Sequence of chain 1.H:
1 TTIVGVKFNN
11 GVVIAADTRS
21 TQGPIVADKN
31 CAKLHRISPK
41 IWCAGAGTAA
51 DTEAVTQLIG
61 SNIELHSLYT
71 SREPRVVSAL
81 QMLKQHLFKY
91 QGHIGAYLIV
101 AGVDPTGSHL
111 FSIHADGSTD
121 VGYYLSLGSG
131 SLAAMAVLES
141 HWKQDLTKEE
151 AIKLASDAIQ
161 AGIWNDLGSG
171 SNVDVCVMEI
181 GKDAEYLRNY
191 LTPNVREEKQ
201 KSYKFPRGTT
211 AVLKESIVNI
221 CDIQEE

Binding-site contacts:
Ligand atom CA contacts residue THR1 of chain 1.N at 2.4 Å.
Ligand atom OD2 contacts residue ARG45 of chain 1.N at 3.6 Å.
Ligand atom O contacts residue SER46 of chain 1.N at 3.9 Å.
Ligand atom CH3 contacts residue ASP116 of chain 1.H at 3.9 Å.
Ligand atom CB contacts residue THR20 of chain 1.N at 3.9 Å.
Ligand atom CB contacts residue GLY47 of chain 1.N at 3.9 Å.
Ligand atom C1 contacts residue SER129 of chain 1.N at 3.6 Å.
Ligand atom O contacts residue GLY47 of chain 1.N at 3.1 Å (h-bond).
Ligand atom CA contacts residue THR21 of chain 1.N at 3.3 Å.
Ligand atom C contacts residue THR1 of chain 1.N at 1.4 Å.
Ligand atom N contacts residue GLY47 of chain 1.N at 2.9 Å (h-bond).
Ligand atom CG contacts residue THR22 of chain 1.N at 3.8 Å.
Ligand atom O contacts residue THR21 of chain 1.N at 2.9 Å (h-bond).
Ligand atom CA contacts residue LYS33 of chain 1.N at 3.9 Å.
Ligand atom C1 contacts residue THR1 of chain 1.N at 2.5 Å.
Ligand atom CB contacts residue THR1 of chain 1.N at 2.5 Å.
Ligand atom C3 contacts residue SER168 of chain 1.N at 3.3 Å.
Ligand atom CD contacts residue HIS114 of chain 1.H at 3.6 Å.
Ligand atom C1 contacts residue SER168 of chain 1.N at 3.9 Å.
Ligand atom O contacts residue ALA49 of chain 1.N at 3.1 Å (h-bond).
Ligand atom OD1 contacts residue ARG19 of chain 1.N at 3.8 Å.
Ligand atom OD1 contacts residue LYS33 of chain 1.N at 3.6 Å.
Ligand atom CG contacts residue SER118 of chain 1.H at 3.8 Å.
Ligand atom N contacts residue THR1 of chain 1.N at 3.6 Å.
Ligand atom N contacts residue THR21 of chain 1.N at 2.9 Å (h-bond).
Ligand atom CB contacts residue GLY47 of chain 1.N at 3.9 Å.
Ligand atom OD2 contacts residue ALA49 of chain 1.N at 3.7 Å.
Ligand atom CB contacts residue LYS33 of chain 1.N at 3.8 Å.
Ligand atom O contacts residue THR1 of chain 1.N at 2.3 Å (h-bond).
Ligand atom C3 contacts residue ARG19 of chain 1.N at 3.5 Å.
Ligand atom CG contacts residue HIS114 of chain 1.H at 3.7 Å.
Ligand atom OD1 contacts residue THR20 of chain 1.N at 2.9 Å (h-bond).
Ligand atom C2 contacts residue THR1 of chain 1.N at 1.5 Å.
Ligand atom C contacts residue THR21 of chain 1.N at 3.6 Å.
Ligand atom C contacts residue GLY47 of chain 1.N at 3.6 Å.
Ligand atom O contacts residue THR20 of chain 1.N at 3.4 Å.
Ligand atom CA contacts residue GLY47 of chain 1.N at 3.4 Å.
Ligand atom O contacts residue THR1 of chain 1.N at 3.4 Å (h-bond).
Ligand atom CG contacts residue THR1 of chain 1.N at 3.9 Å.
Ligand atom C3 contacts residue THR1 of chain 1.N at 2.5 Å.

The small molecule below binds the protein below.
Small molecule (SMILES): CC(=O)N1CCC[C@H]1C(=O)N[C@@H](C)C(=O)N[C@@H](CC(=O)O)[C@@H](O)[C@H](C)CO

Sequence of chain 1.N:
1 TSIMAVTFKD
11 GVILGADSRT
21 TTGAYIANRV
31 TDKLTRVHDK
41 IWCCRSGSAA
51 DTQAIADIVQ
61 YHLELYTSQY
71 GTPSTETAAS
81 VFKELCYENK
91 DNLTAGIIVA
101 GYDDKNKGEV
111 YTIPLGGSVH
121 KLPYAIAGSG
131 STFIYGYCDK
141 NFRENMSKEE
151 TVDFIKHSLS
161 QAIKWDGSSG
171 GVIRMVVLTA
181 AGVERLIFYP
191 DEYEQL